This protein binds this small molecule.
Small molecule (SMILES): CC(=O)N[C@H]1[C@H](O[C@H]2[C@H](O)[C@@H](NC(C)=O)CO[C@@H]2CO)O[C@H](CO)[C@@H](O[C@@H]2O[C@H](CO[C@H]3O[C@H](CO)[C@@H](O)[C@H](O)[C@@H]3O)[C@@H](O)[C@H](O[C@H]3O[C@H](CO)[C@@H](O)[C@H](O)[C@@H]3O)[C@@H]2O)[C@@H]1O

Sequence of chain 3.E:
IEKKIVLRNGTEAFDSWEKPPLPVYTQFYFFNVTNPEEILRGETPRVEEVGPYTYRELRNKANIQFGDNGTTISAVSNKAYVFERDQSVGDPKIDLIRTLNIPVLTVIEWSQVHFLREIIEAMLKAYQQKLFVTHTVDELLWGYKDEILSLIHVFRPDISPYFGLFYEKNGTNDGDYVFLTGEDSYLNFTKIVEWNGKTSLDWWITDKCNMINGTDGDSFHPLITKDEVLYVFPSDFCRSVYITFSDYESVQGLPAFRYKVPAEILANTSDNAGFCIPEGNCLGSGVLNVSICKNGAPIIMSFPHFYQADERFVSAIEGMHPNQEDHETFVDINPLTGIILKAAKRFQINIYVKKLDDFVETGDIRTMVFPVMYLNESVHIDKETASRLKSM

Binding-site contacts:
Ligand atom O6 contacts residue TYR386 of chain 3.E at 4.0 Å.
Ligand atom O6 contacts residue ASP338 of chain 3.E at 2.9 Å (salt-bridge).
Ligand atom C1 contacts residue ASP338 of chain 3.E at 4.3 Å.
Ligand atom O5 contacts residue TYR41 of chain 3.E at 4.4 Å.
Ligand atom C7 contacts residue ASN388 of chain 3.E at 3.6 Å.
Ligand atom C8 contacts residue GLU61 of chain 3.E at 3.3 Å.
Ligand atom C3 contacts residue ASP338 of chain 3.E at 4.5 Å.
Ligand atom C4 contacts residue ASN388 of chain 3.E at 4.2 Å.
Ligand atom C5 contacts residue ASN388 of chain 3.E at 3.6 Å.
Ligand atom O7 contacts residue GLN39 of chain 3.E at 2.9 Å (h-bond).
Ligand atom C6 contacts residue ARG358 of chain 3.E at 4.4 Å.
Ligand atom O4 contacts residue ASP338 of chain 3.E at 4.2 Å.
Ligand atom O6 contacts residue ARG358 of chain 3.E at 3.3 Å.
Ligand atom N2 contacts residue TYR41 of chain 3.E at 4.3 Å.
Ligand atom C7 contacts residue SER390 of chain 3.E at 4.2 Å.
Ligand atom O7 contacts residue TYR41 of chain 3.E at 3.3 Å (h-bond).
Ligand atom C8 contacts residue SER390 of chain 3.E at 3.3 Å.
Ligand atom C4 contacts residue ASP338 of chain 3.E at 4.3 Å.
Ligand atom C7 contacts residue GLN39 of chain 3.E at 4.1 Å.
Ligand atom O5 contacts residue ASN388 of chain 3.E at 2.3 Å (h-bond).
Ligand atom O5 contacts residue ARG358 of chain 3.E at 3.4 Å (salt-bridge).
Ligand atom C6 contacts residue TYR41 of chain 3.E at 3.6 Å (hydrophobic).
Ligand atom C2 contacts residue ARG358 of chain 3.E at 4.3 Å.
Ligand atom C1 contacts residue ARG358 of chain 3.E at 3.7 Å.
Ligand atom C6 contacts residue ASP338 of chain 3.E at 3.3 Å.
Ligand atom C7 contacts residue TYR41 of chain 3.E at 3.5 Å (hydrophobic).
Ligand atom N2 contacts residue ASN388 of chain 3.E at 2.9 Å (h-bond).
Ligand atom O5 contacts residue ASP338 of chain 3.E at 4.2 Å.
Ligand atom C1 contacts residue ASN388 of chain 3.E at 1.4 Å.
Ligand atom O6 contacts residue HIS339 of chain 3.E at 3.9 Å.
Ligand atom C4 contacts residue TYR41 of chain 3.E at 3.9 Å (hydrophobic).
Ligand atom O6 contacts residue TYR41 of chain 3.E at 3.6 Å.
Ligand atom C5 contacts residue TYR41 of chain 3.E at 3.4 Å (hydrophobic).
Ligand atom O4 contacts residue TYR41 of chain 3.E at 3.5 Å (h-bond).
Ligand atom O7 contacts residue ASN388 of chain 3.E at 3.9 Å.
Ligand atom C2 contacts residue ASN388 of chain 3.E at 2.5 Å.
Ligand atom C8 contacts residue TYR41 of chain 3.E at 3.6 Å (hydrophobic).
Ligand atom C3 contacts residue ASN388 of chain 3.E at 3.8 Å.
Ligand atom C5 contacts residue ASP338 of chain 3.E at 3.5 Å.
Ligand atom C3 contacts residue TYR41 of chain 3.E at 4.2 Å (hydrophobic).